The protein below binds the small molecule below.
Small molecule (SMILES): Nc1nc(Nc2ccc(S(N)(=O)=O)cc2)nn1C(=S)Nc1c(F)cccc1F

Binding-site contacts:
Ligand atom NAA contacts residue LEU167 of chain 1.A at 3.5 Å.
Ligand atom NBA contacts residue ALA66 of chain 1.A at 3.5 Å.
Ligand atom NAR contacts residue PHE115 of chain 1.A at 3.4 Å.
Ligand atom CAX contacts residue CYS116 of chain 1.A at 3.7 Å (hydrophobic).
Ligand atom CAT contacts residue ALA66 of chain 1.A at 3.5 Å (hydrophobic).
Ligand atom FAF contacts residue LEU167 of chain 1.A at 3.3 Å.
Ligand atom CAW contacts residue GLY119 of chain 1.A at 3.9 Å.
Ligand atom CAH contacts residue ASP178 of chain 1.A at 3.9 Å.
Ligand atom NAA contacts residue ILE113 of chain 1.A at 3.6 Å.
Ligand atom CAN contacts residue LEU45 of chain 1.A at 3.7 Å (hydrophobic).
Ligand atom CAT contacts residue LEU167 of chain 1.A at 3.2 Å (hydrophobic).
Ligand atom NAO contacts residue PHE115 of chain 1.A at 3.8 Å.
Ligand atom CAW contacts residue CYS116 of chain 1.A at 3.5 Å (hydrophobic).
Ligand atom FAF contacts residue GLY164 of chain 1.A at 3.5 Å.
Ligand atom NAP contacts residue LEU167 of chain 1.A at 3.8 Å.
Ligand atom CAI contacts residue ASN165 of chain 1.A at 3.5 Å.
Ligand atom NAA contacts residue ALA66 of chain 1.A at 3.8 Å.
Ligand atom CAT contacts residue GLU114 of chain 1.A at 3.8 Å.
Ligand atom NAR contacts residue CYS116 of chain 1.A at 2.8 Å (h-bond).
Ligand atom CAJ contacts residue LYS68 of chain 1.A at 3.8 Å.
Ligand atom CAK contacts residue PHE115 of chain 1.A at 3.6 Å (hydrophobic).
Ligand atom CAK contacts residue LEU45 of chain 1.A at 3.9 Å (hydrophobic).
Ligand atom CAS contacts residue LEU167 of chain 1.A at 3.6 Å (hydrophobic).
Ligand atom CAM contacts residue LEU45 of chain 1.A at 3.9 Å (hydrophobic).
Ligand atom CAK contacts residue GLY119 of chain 1.A at 3.7 Å.
Ligand atom CAM contacts residue GLY119 of chain 1.A at 3.7 Å.
Ligand atom NAB contacts residue LEU45 of chain 1.A at 2.6 Å (h-bond).
Ligand atom NAP contacts residue ALA66 of chain 1.A at 3.9 Å.
Ligand atom CAK contacts residue CYS116 of chain 1.A at 3.3 Å (hydrophobic).
Ligand atom CAW contacts residue LEU45 of chain 1.A at 3.9 Å (hydrophobic).
Ligand atom CAI contacts residue ASP178 of chain 1.A at 3.9 Å.
Ligand atom CAS contacts residue ALA66 of chain 1.A at 3.8 Å (hydrophobic).
Ligand atom CAL contacts residue LEU45 of chain 1.A at 3.8 Å (hydrophobic).
Ligand atom CAW contacts residue PHE115 of chain 1.A at 3.8 Å (hydrophobic).
Ligand atom FAG contacts residue VAL53 of chain 1.A at 3.0 Å.
Ligand atom NBA contacts residue LEU167 of chain 1.A at 3.3 Å.
Ligand atom NAO contacts residue CYS116 of chain 1.A at 3.0 Å (h-bond).
Ligand atom NAA contacts residue GLU114 of chain 1.A at 2.7 Å (salt-bridge).
Ligand atom FAG contacts residue LYS68 of chain 1.A at 3.9 Å.
Ligand atom NAO contacts residue LEU167 of chain 1.A at 3.7 Å.

Sequence of chain 1.A:
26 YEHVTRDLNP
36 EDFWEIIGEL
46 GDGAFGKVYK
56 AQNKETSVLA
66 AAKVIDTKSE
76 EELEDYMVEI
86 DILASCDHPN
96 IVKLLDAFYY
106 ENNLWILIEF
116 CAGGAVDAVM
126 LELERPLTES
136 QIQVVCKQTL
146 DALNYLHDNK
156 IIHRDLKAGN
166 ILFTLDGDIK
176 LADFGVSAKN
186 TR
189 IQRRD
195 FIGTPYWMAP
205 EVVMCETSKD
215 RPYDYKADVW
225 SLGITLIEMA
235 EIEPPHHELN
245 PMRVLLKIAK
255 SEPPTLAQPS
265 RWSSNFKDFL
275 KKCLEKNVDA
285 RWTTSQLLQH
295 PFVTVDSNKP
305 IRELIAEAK